Sequence of chain 1.A:
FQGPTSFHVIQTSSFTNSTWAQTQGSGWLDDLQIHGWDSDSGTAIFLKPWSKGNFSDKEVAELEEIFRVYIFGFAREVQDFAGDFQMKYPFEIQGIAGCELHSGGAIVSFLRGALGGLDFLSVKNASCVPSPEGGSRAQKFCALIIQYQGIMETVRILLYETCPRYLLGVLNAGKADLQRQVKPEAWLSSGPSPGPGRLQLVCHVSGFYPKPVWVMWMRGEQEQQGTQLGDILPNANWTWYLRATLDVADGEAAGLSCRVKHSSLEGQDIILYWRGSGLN

Binding-site contacts:
Ligand atom O5 contacts residue TRP22 of chain 1.A at 3.8 Å.
Ligand atom C5 contacts residue TRP22 of chain 1.A at 4.3 Å (hydrophobic).
Ligand atom O5 contacts residue THR18 of chain 1.A at 3.7 Å.
Ligand atom O5 contacts residue ASN19 of chain 1.A at 2.3 Å (h-bond).
Ligand atom O6 contacts residue TRP22 of chain 1.A at 3.0 Å.
Ligand atom C3 contacts residue ASN19 of chain 1.A at 3.8 Å.
Ligand atom C2 contacts residue ASN19 of chain 1.A at 2.4 Å.
Ligand atom C1 contacts residue ASN19 of chain 1.A at 1.4 Å.
Ligand atom O6 contacts residue THR18 of chain 1.A at 3.5 Å.
Ligand atom C6 contacts residue THR18 of chain 1.A at 4.1 Å.
Ligand atom C7 contacts residue THR21 of chain 1.A at 4.5 Å.
Ligand atom C6 contacts residue TRP22 of chain 1.A at 4.2 Å (hydrophobic).
Ligand atom C4 contacts residue ASN19 of chain 1.A at 4.2 Å.
Ligand atom N2 contacts residue ASN19 of chain 1.A at 3.0 Å (h-bond).
Ligand atom C7 contacts residue ASN19 of chain 1.A at 4.2 Å.
Ligand atom C1 contacts residue TRP22 of chain 1.A at 4.0 Å (hydrophobic).
Ligand atom C5 contacts residue ASN19 of chain 1.A at 3.7 Å.
Ligand atom O7 contacts residue THR21 of chain 1.A at 4.2 Å.

A small-molecule ligand and the protein it binds are described below.
Small molecule (SMILES): CC(=O)N[C@@H]1[C@@H](O)[C@H](O)[C@@H](CO)O[C@H]1O